Sequence of chain 1.D:
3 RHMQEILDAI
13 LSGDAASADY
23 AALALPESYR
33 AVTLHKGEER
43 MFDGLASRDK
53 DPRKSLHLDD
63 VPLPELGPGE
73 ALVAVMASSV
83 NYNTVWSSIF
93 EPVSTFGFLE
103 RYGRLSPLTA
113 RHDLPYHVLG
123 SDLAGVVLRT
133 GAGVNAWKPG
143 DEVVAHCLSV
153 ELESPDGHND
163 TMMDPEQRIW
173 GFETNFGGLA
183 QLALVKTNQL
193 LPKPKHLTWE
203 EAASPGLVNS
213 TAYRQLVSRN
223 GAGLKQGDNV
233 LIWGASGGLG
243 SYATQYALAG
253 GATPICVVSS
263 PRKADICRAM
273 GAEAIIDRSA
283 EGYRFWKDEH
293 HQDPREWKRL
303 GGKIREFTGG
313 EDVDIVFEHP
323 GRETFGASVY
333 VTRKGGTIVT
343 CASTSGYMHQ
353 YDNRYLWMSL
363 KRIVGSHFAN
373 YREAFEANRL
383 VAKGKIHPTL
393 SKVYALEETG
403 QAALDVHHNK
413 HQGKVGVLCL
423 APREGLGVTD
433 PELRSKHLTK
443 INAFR

Binding-site contacts:
Ligand atom N4P contacts residue PHE174 of chain 1.B at 3.7 Å.
Ligand atom OAE contacts residue NAP1 of chain 1.H at 3.0 Å (h-bond).
Ligand atom C2P contacts residue TRP359 of chain 1.D at 3.7 Å (hydrophobic).
Ligand atom C2A contacts residue GLY304 of chain 1.D at 3.6 Å.
Ligand atom O5P contacts residue PRO94 of chain 1.B at 3.3 Å.
Ligand atom N3A contacts residue ARG307 of chain 1.D at 3.8 Å.
Ligand atom N1A contacts residue GLY304 of chain 1.D at 3.6 Å (h-bond).
Ligand atom C5A contacts residue TYR332 of chain 1.D at 3.5 Å (hydrophobic).
Ligand atom N7A contacts residue ARG307 of chain 1.D at 3.6 Å.
Ligand atom O5A contacts residue TYR357 of chain 1.D at 3.0 Å (h-bond).
Ligand atom C8A contacts residue TYR332 of chain 1.D at 3.3 Å (hydrophobic).
Ligand atom O4B contacts residue TYR332 of chain 1.D at 3.7 Å.
Ligand atom C1B contacts residue LYS300 of chain 1.D at 3.6 Å.
Ligand atom C4A contacts residue ARG307 of chain 1.D at 3.6 Å.
Ligand atom CAD contacts residue NAP1 of chain 1.H at 3.6 Å.
Ligand atom N8P contacts residue PHE100 of chain 1.B at 3.7 Å.
Ligand atom O9P contacts residue ARG356 of chain 1.D at 3.0 Å (salt-bridge).
Ligand atom N7A contacts residue TYR332 of chain 1.D at 3.4 Å (h-bond).
Ligand atom C6A contacts residue ARG307 of chain 1.D at 3.6 Å.
Ligand atom C3P contacts residue TRP88 of chain 1.B at 3.5 Å (hydrophobic).
Ligand atom N9A contacts residue TYR332 of chain 1.D at 3.4 Å (h-bond).
Ligand atom OAP contacts residue PHE100 of chain 1.B at 3.7 Å.
Ligand atom S1P contacts residue TRP359 of chain 1.D at 3.6 Å.
Ligand atom C2A contacts residue GLY303 of chain 1.D at 3.7 Å.
Ligand atom CEP contacts residue ARG356 of chain 1.D at 3.6 Å.
Ligand atom O4B contacts residue LYS300 of chain 1.D at 3.4 Å (salt-bridge).
Ligand atom C2P contacts residue TRP88 of chain 1.B at 3.7 Å (hydrophobic).
Ligand atom OAE contacts residue ASN85 of chain 1.B at 3.4 Å.
Ligand atom CAI contacts residue ILE171 of chain 1.B at 3.7 Å (hydrophobic).
Ligand atom C5A contacts residue ARG307 of chain 1.D at 3.4 Å.
Ligand atom O9A contacts residue ARG103 of chain 1.B at 3.0 Å (salt-bridge).
Ligand atom CAJ contacts residue NAP1 of chain 1.H at 3.8 Å.
Ligand atom N1A contacts residue ARG307 of chain 1.D at 3.6 Å.
Ligand atom N1A contacts residue GLY303 of chain 1.D at 3.2 Å.
Ligand atom CAI contacts residue NAP1 of chain 1.H at 3.3 Å.
Ligand atom CAF contacts residue NAP1 of chain 1.H at 3.6 Å.
Ligand atom N6A contacts residue ASP314 of chain 1.D at 3.4 Å (salt-bridge).
Ligand atom O8A contacts residue ARG103 of chain 1.B at 3.1 Å (salt-bridge).
Ligand atom C2P contacts residue NAP1 of chain 1.H at 3.4 Å.
Ligand atom C4A contacts residue TYR332 of chain 1.D at 3.5 Å (hydrophobic).

The small molecule below binds the protein below.
Small molecule (SMILES): CCCC(=O)SCCNC(=O)CCNC(=O)[C@H](O)C(C)(C)COP(=O)(O)OP(=O)(O)OC[C@@H]1O[C@@H](n2cnc3c(N)ncnc32)[C@@H](O)[C@H]1OP(=O)(O)O

Sequence of chain 1.B:
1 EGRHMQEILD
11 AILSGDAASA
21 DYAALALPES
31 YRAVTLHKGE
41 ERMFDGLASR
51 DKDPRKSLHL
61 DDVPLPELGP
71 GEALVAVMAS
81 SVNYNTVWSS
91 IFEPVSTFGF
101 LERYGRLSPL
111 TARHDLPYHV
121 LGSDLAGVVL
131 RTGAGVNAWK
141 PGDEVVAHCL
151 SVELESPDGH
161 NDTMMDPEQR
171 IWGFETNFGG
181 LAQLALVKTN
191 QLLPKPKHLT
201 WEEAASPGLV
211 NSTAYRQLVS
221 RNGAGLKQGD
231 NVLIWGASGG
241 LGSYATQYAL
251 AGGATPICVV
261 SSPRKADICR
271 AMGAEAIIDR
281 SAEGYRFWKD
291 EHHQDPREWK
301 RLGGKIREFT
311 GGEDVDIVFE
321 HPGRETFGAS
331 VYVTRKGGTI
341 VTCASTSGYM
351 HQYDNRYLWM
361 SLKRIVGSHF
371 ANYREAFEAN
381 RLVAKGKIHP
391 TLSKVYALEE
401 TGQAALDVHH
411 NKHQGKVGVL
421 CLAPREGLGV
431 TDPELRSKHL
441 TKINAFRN